A small-molecule ligand and the protein it binds are described below.
Small molecule (SMILES): N[C@@H](CC(=O)O)C(=O)O

Sequence of chain 2.A:
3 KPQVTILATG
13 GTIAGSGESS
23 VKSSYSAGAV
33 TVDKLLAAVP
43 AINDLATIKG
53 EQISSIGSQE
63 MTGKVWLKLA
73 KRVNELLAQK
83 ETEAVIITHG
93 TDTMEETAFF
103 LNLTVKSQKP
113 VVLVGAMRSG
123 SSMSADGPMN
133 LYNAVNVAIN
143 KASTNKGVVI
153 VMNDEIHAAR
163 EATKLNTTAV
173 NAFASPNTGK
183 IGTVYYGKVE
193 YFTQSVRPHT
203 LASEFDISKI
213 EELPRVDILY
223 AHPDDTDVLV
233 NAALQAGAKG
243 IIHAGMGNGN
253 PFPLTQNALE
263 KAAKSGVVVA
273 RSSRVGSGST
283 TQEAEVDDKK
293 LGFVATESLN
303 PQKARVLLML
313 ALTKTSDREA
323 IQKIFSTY

Sequence of chain 2.B:
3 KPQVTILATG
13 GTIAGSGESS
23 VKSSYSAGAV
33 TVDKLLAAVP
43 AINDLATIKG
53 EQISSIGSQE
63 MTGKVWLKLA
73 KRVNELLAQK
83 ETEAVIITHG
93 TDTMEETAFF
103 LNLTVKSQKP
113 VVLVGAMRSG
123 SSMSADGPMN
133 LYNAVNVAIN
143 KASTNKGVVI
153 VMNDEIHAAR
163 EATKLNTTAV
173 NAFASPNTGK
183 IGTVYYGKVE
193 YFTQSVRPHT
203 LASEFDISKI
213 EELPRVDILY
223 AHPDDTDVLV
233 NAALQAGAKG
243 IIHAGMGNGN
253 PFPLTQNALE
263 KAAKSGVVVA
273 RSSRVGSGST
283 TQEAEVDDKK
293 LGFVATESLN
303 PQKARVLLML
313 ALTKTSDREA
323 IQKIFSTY

Binding-site contacts:
Ligand atom OXT contacts residue THR93 of chain 2.B at 4.4 Å.
Ligand atom CA contacts residue GLU287 of chain 2.A at 3.6 Å.
Ligand atom OD1 contacts residue ALA118 of chain 2.B at 2.9 Å (h-bond).
Ligand atom O contacts residue SER60 of chain 2.B at 2.6 Å (h-bond).
Ligand atom CG contacts residue GLY92 of chain 2.B at 4.3 Å.
Ligand atom OD1 contacts residue LYS166 of chain 2.B at 4.4 Å.
Ligand atom N contacts residue GLN61 of chain 2.B at 3.3 Å (h-bond).
Ligand atom OXT contacts residue GLN61 of chain 2.B at 3.5 Å (h-bond).
Ligand atom OD2 contacts residue GLY92 of chain 2.B at 3.3 Å.
Ligand atom CB contacts residue ASP94 of chain 2.B at 3.5 Å.
Ligand atom C contacts residue ASP94 of chain 2.B at 4.0 Å.
Ligand atom C contacts residue SER60 of chain 2.B at 3.5 Å.
Ligand atom CB contacts residue THR93 of chain 2.B at 3.5 Å.
Ligand atom CA contacts residue GLN61 of chain 2.B at 4.0 Å.
Ligand atom OD1 contacts residue MET119 of chain 2.B at 4.0 Å.
Ligand atom CG contacts residue THR93 of chain 2.B at 3.0 Å.
Ligand atom OD2 contacts residue THR93 of chain 2.B at 3.0 Å (h-bond).
Ligand atom OXT contacts residue GLY92 of chain 2.B at 3.3 Å.
Ligand atom OXT contacts residue GLY59 of chain 2.B at 3.5 Å.
Ligand atom O contacts residue THR93 of chain 2.B at 3.4 Å (h-bond).
Ligand atom OD1 contacts residue THR93 of chain 2.B at 2.6 Å (h-bond).
Ligand atom C contacts residue THR93 of chain 2.B at 4.0 Å.
Ligand atom N contacts residue ASN252 of chain 2.A at 3.7 Å.
Ligand atom O contacts residue ASP94 of chain 2.B at 3.1 Å (salt-bridge).
Ligand atom CA contacts residue ASP94 of chain 2.B at 4.0 Å.
Ligand atom OD2 contacts residue ALA118 of chain 2.B at 3.7 Å.
Ligand atom CG contacts residue ALA118 of chain 2.B at 3.7 Å (hydrophobic).
Ligand atom O contacts residue GLY92 of chain 2.B at 3.5 Å.
Ligand atom OXT contacts residue SER60 of chain 2.B at 2.9 Å (h-bond).
Ligand atom CB contacts residue GLU287 of chain 2.A at 3.9 Å.
Ligand atom N contacts residue ASP94 of chain 2.B at 3.1 Å (salt-bridge).
Ligand atom O contacts residue GLN61 of chain 2.B at 3.8 Å.
Ligand atom C contacts residue GLN61 of chain 2.B at 3.5 Å.
Ligand atom C contacts residue GLY92 of chain 2.B at 3.5 Å.
Ligand atom N contacts residue GLU287 of chain 2.A at 2.6 Å (salt-bridge).